Sequence of chain 3.A:
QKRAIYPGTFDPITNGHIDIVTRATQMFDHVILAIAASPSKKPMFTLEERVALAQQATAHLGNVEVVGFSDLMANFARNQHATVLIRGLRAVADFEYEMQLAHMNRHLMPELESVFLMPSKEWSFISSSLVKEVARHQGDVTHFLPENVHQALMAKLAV

Sequence of chain 1.A:
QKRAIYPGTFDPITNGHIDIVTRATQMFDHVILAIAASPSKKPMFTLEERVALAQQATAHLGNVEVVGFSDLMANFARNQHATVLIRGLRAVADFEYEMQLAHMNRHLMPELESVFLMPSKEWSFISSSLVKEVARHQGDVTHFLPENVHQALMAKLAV

The protein below binds the small molecule below.
Small molecule (SMILES): Cc1nc2cccc(O)c2[nH]1

Binding-site contacts:
Ligand atom C1 contacts residue ASN106 of chain 3.A at 3.2 Å.
Ligand atom O5 contacts residue LEU73 of chain 3.A at 3.6 Å.
Ligand atom C6 contacts residue MET74 of chain 3.A at 3.4 Å (hydrophobic).
Ligand atom N8 contacts residue LEU73 of chain 3.A at 4.1 Å.
Ligand atom C9 contacts residue MET74 of chain 3.A at 3.9 Å (hydrophobic).
Ligand atom C2 contacts residue VAL135 of chain 1.A at 3.6 Å (hydrophobic).
Ligand atom C11 contacts residue MET74 of chain 3.A at 4.1 Å (hydrophobic).
Ligand atom C7 contacts residue MET74 of chain 3.A at 4.0 Å (hydrophobic).
Ligand atom C1 contacts residue VAL135 of chain 1.A at 4.3 Å (hydrophobic).
Ligand atom N8 contacts residue MET74 of chain 3.A at 4.4 Å.
Ligand atom C2 contacts residue MET105 of chain 3.A at 4.0 Å (hydrophobic).
Ligand atom C9 contacts residue LEU73 of chain 3.A at 3.8 Å (hydrophobic).
Ligand atom C6 contacts residue LEU73 of chain 3.A at 3.3 Å (hydrophobic).
Ligand atom O5 contacts residue ASN106 of chain 3.A at 2.5 Å (h-bond).
Ligand atom C11 contacts residue GLU134 of chain 1.A at 3.9 Å.
Ligand atom C1 contacts residue MET105 of chain 3.A at 4.1 Å (hydrophobic).
Ligand atom C7 contacts residue GLU134 of chain 1.A at 4.0 Å.
Ligand atom C11 contacts residue ASP72 of chain 3.A at 4.0 Å.
Ligand atom C4 contacts residue MET74 of chain 3.A at 3.6 Å (hydrophobic).
Ligand atom C11 contacts residue HIS138 of chain 1.A at 4.1 Å.
Ligand atom O5 contacts residue ALA75 of chain 3.A at 3.1 Å (h-bond).
Ligand atom C7 contacts residue LEU73 of chain 3.A at 3.8 Å (hydrophobic).
Ligand atom C9 contacts residue GLU134 of chain 1.A at 3.8 Å.
Ligand atom C4 contacts residue ASN106 of chain 3.A at 3.2 Å.
Ligand atom C3 contacts residue GLU134 of chain 1.A at 4.0 Å.
Ligand atom C4 contacts residue LEU73 of chain 3.A at 3.6 Å (hydrophobic).
Ligand atom C3 contacts residue LEU73 of chain 3.A at 4.4 Å (hydrophobic).
Ligand atom C1 contacts residue MET74 of chain 3.A at 4.3 Å (hydrophobic).
Ligand atom N10 contacts residue LEU73 of chain 3.A at 3.3 Å.
Ligand atom C3 contacts residue LEU131 of chain 1.A at 4.1 Å (hydrophobic).
Ligand atom C3 contacts residue VAL135 of chain 1.A at 3.9 Å (hydrophobic).
Ligand atom N10 contacts residue MET74 of chain 3.A at 2.9 Å (h-bond).
Ligand atom C1 contacts residue LEU109 of chain 3.A at 4.2 Å (hydrophobic).
Ligand atom C4 contacts residue ALA75 of chain 3.A at 4.4 Å (hydrophobic).
Ligand atom C2 contacts residue LEU102 of chain 3.A at 4.3 Å (hydrophobic).
Ligand atom C2 contacts residue LEU131 of chain 1.A at 4.1 Å (hydrophobic).
Ligand atom C11 contacts residue LEU73 of chain 3.A at 4.2 Å (hydrophobic).
Ligand atom O5 contacts residue MET74 of chain 3.A at 3.3 Å.
Ligand atom N8 contacts residue GLU134 of chain 1.A at 2.9 Å (salt-bridge).
Ligand atom C1 contacts residue LEU73 of chain 3.A at 4.2 Å (hydrophobic).